The protein below binds the small molecule below.
Small molecule (SMILES): O=c1[nH]c2cc(C(F)(F)F)c(N3CCOCC3)cc2n(CP(=O)(O)O)c1=O

Sequence of chain 1.A:
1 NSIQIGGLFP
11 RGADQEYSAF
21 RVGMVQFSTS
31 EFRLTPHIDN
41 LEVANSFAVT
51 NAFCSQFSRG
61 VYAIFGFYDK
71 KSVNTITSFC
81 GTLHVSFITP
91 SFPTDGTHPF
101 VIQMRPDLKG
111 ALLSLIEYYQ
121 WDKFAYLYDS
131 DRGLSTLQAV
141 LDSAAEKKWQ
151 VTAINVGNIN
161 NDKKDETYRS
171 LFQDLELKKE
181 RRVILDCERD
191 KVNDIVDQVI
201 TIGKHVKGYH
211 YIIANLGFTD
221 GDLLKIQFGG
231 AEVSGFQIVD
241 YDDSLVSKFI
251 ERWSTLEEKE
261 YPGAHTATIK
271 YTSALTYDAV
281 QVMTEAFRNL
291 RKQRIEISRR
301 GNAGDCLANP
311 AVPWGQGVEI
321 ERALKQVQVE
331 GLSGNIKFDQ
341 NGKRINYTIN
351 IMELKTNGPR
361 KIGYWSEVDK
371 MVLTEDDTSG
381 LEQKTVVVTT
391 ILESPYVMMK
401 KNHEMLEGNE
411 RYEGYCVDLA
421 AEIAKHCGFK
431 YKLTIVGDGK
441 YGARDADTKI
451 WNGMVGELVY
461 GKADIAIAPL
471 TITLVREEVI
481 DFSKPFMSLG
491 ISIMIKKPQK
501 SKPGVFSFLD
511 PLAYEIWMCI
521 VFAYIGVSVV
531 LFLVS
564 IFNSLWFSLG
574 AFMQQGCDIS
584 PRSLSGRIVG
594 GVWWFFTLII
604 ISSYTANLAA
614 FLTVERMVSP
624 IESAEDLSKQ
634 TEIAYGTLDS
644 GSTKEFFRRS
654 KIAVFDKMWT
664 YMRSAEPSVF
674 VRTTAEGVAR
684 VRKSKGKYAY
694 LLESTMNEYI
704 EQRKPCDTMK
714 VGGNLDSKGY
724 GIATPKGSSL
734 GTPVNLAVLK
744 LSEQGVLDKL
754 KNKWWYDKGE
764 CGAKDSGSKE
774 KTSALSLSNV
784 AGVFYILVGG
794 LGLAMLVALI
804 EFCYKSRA

Binding-site contacts:
Ligand atom CAS contacts residue GLU696 of chain 1.A at 3.3 Å.
Ligand atom CAI contacts residue TYR441 of chain 1.A at 3.3 Å (hydrophobic).
Ligand atom CAJ contacts residue TYR723 of chain 1.A at 3.2 Å (hydrophobic).
Ligand atom FAG contacts residue TYR723 of chain 1.A at 3.1 Å.
Ligand atom FAF contacts residue GLU696 of chain 1.A at 2.2 Å.
Ligand atom NAP contacts residue TYR441 of chain 1.A at 3.3 Å.
Ligand atom CAW contacts residue TYR441 of chain 1.A at 3.3 Å (hydrophobic).
Ligand atom CAT contacts residue THR471 of chain 1.A at 3.1 Å.
Ligand atom CAR contacts residue TYR441 of chain 1.A at 3.4 Å (hydrophobic).
Ligand atom OAD contacts residue SER645 of chain 1.A at 2.6 Å (h-bond).
Ligand atom CAT contacts residue ARG476 of chain 1.A at 3.6 Å.
Ligand atom OAA contacts residue THR471 of chain 1.A at 2.4 Å (h-bond).
Ligand atom NAP contacts residue PRO469 of chain 1.A at 2.8 Å (h-bond).
Ligand atom CAO contacts residue TYR441 of chain 1.A at 3.7 Å (hydrophobic).
Ligand atom OAB contacts residue ARG476 of chain 1.A at 3.1 Å (salt-bridge).
Ligand atom FAG contacts residue TYR441 of chain 1.A at 3.5 Å.
Ligand atom CAT contacts residue TYR441 of chain 1.A at 3.4 Å (hydrophobic).
Ligand atom FAF contacts residue TYR723 of chain 1.A at 3.2 Å.
Ligand atom CAU contacts residue TYR441 of chain 1.A at 3.4 Å (hydrophobic).
Ligand atom NAY contacts residue TYR441 of chain 1.A at 3.4 Å.
Ligand atom OAB contacts residue TYR441 of chain 1.A at 3.5 Å.
Ligand atom CAZ contacts residue TYR441 of chain 1.A at 3.4 Å (hydrophobic).
Ligand atom OAC contacts residue SER645 of chain 1.A at 3.6 Å.
Ligand atom OAA contacts residue ARG476 of chain 1.A at 2.6 Å (salt-bridge).
Ligand atom CAJ contacts residue PRO469 of chain 1.A at 3.1 Å (hydrophobic).
Ligand atom CAV contacts residue TYR441 of chain 1.A at 3.2 Å (hydrophobic).
Ligand atom OAE contacts residue SER645 of chain 1.A at 3.0 Å (h-bond).
Ligand atom PBA contacts residue SER645 of chain 1.A at 3.5 Å.
Ligand atom FAH contacts residue TYR441 of chain 1.A at 3.2 Å.
Ligand atom CAS contacts residue TYR441 of chain 1.A at 3.0 Å (hydrophobic).
Ligand atom CAZ contacts residue TYR723 of chain 1.A at 3.5 Å (hydrophobic).
Ligand atom CAJ contacts residue TYR441 of chain 1.A at 3.3 Å (hydrophobic).
Ligand atom OAC contacts residue GLY644 of chain 1.A at 3.6 Å.
Ligand atom OAA contacts residue LEU470 of chain 1.A at 3.1 Å.
Ligand atom CAV contacts residue PRO469 of chain 1.A at 3.4 Å (hydrophobic).
Ligand atom CAZ contacts residue GLU696 of chain 1.A at 3.2 Å.
Ligand atom NAP contacts residue THR471 of chain 1.A at 3.1 Å (h-bond).
Ligand atom OAQ contacts residue THR677 of chain 1.A at 3.2 Å (h-bond).
Ligand atom CAS contacts residue TYR723 of chain 1.A at 3.7 Å (hydrophobic).
Ligand atom FAG contacts residue PRO469 of chain 1.A at 3.4 Å.